Sequence of chain 1.G:
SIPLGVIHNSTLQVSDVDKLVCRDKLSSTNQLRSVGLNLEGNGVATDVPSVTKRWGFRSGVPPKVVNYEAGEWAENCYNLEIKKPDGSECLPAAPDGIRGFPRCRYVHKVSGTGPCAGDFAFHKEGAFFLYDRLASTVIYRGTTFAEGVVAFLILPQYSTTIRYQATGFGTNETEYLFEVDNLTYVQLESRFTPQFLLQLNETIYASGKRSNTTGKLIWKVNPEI

This small molecule binds to this protein.
Small molecule (SMILES): CC(=O)N[C@H]1[C@H](O[C@H]2[C@H](O)[C@@H](NC(C)=O)CO[C@@H]2CO)O[C@H](CO)[C@@H](O[C@@H]2O[C@H](CO[C@H]3O[C@H](CO)[C@@H](O)[C@H](O)[C@@H]3O)[C@@H](O)[C@H](O[C@H]3O[C@H](CO)[C@@H](O)[C@H](O)[C@@H]3O)[C@@H]2O)[C@@H]1O

Binding-site contacts:
Ligand atom C5 contacts residue GLU125 of chain 1.G at 3.5 Å.
Ligand atom C7 contacts residue ASN103 of chain 1.J at 3.2 Å.
Ligand atom O7 contacts residue LEU39 of chain 1.G at 3.8 Å.
Ligand atom N2 contacts residue ASN103 of chain 1.J at 2.6 Å (h-bond).
Ligand atom C8 contacts residue GLU125 of chain 1.G at 3.7 Å.
Ligand atom O6 contacts residue LEU69 of chain 1.P at 4.4 Å.
Ligand atom C3 contacts residue ASN103 of chain 1.J at 3.8 Å.
Ligand atom O5 contacts residue GLU125 of chain 1.G at 4.4 Å.
Ligand atom O5 contacts residue ASN103 of chain 1.J at 2.2 Å (h-bond).
Ligand atom C1 contacts residue GLN48 of chain 1.J at 3.4 Å.
Ligand atom C8 contacts residue ASN103 of chain 1.J at 3.5 Å.
Ligand atom O5 contacts residue GLN48 of chain 1.J at 2.6 Å (h-bond).
Ligand atom C5 contacts residue GLN48 of chain 1.J at 3.8 Å.
Ligand atom C1 contacts residue ASN103 of chain 1.J at 1.4 Å.
Ligand atom O6 contacts residue PHE75 of chain 1.P at 4.3 Å.
Ligand atom C6 contacts residue GLU125 of chain 1.G at 4.5 Å.
Ligand atom O4 contacts residue GLU125 of chain 1.G at 3.6 Å.
Ligand atom C1 contacts residue GLU125 of chain 1.G at 4.3 Å.
Ligand atom C4 contacts residue GLU125 of chain 1.G at 3.9 Å.
Ligand atom C4 contacts residue ASN103 of chain 1.J at 4.2 Å.
Ligand atom C6 contacts residue GLN48 of chain 1.J at 3.6 Å.
Ligand atom O4 contacts residue LYS124 of chain 1.G at 4.0 Å.
Ligand atom O6 contacts residue LYS124 of chain 1.G at 3.8 Å.
Ligand atom O3 contacts residue GLU125 of chain 1.G at 3.4 Å (salt-bridge).
Ligand atom O7 contacts residue ASN103 of chain 1.J at 4.0 Å.
Ligand atom C2 contacts residue ASN103 of chain 1.J at 2.5 Å.
Ligand atom C3 contacts residue GLU125 of chain 1.G at 3.9 Å.
Ligand atom C4 contacts residue GLN48 of chain 1.J at 4.4 Å.
Ligand atom C8 contacts residue PRO49 of chain 1.J at 3.7 Å (hydrophobic).
Ligand atom C8 contacts residue THR106 of chain 1.J at 4.0 Å.
Ligand atom C8 contacts residue VAL149 of chain 1.G at 4.2 Å (hydrophobic).
Ligand atom C6 contacts residue PHE75 of chain 1.P at 4.2 Å (hydrophobic).
Ligand atom C5 contacts residue ASN103 of chain 1.J at 3.5 Å.

Sequence of chain 1.P:
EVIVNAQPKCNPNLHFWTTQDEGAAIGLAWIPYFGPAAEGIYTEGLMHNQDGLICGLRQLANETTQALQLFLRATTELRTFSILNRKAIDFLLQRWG

Sequence of chain 1.J:
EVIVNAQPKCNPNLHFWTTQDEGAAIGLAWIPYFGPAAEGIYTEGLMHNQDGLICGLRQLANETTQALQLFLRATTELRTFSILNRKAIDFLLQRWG